Binding-site contacts:
Ligand atom O2 contacts residue GLY52 of chain 2.B at 3.6 Å.
Ligand atom C15 contacts residue ILE51 of chain 2.B at 3.4 Å (hydrophobic).
Ligand atom O15 contacts residue ILE51 of chain 2.B at 4.1 Å.
Ligand atom CL2 contacts residue PRO53 of chain 2.B at 3.7 Å.
Ligand atom CL1 contacts residue TYR125 of chain 2.B at 3.7 Å.
Ligand atom C1 contacts residue TYR125 of chain 2.B at 3.5 Å (hydrophobic).
Ligand atom O15 contacts residue PRO53 of chain 2.B at 3.4 Å.
Ligand atom CL1 contacts residue PRO53 of chain 2.B at 4.1 Å.
Ligand atom N2 contacts residue PRO50 of chain 2.B at 4.1 Å.
Ligand atom CL2 contacts residue TYR125 of chain 2.B at 3.7 Å.
Ligand atom O16 contacts residue GLY52 of chain 2.B at 4.2 Å.
Ligand atom O2 contacts residue PRO50 of chain 2.B at 4.1 Å.
Ligand atom CL1 contacts residue GLY52 of chain 2.B at 3.2 Å.
Ligand atom C12 contacts residue PRO50 of chain 2.B at 3.8 Å (hydrophobic).
Ligand atom CL2 contacts residue ILE121 of chain 2.B at 4.0 Å.
Ligand atom CL2 contacts residue THR98 of chain 2.B at 4.0 Å.
Ligand atom CL1 contacts residue ILE51 of chain 2.B at 4.1 Å.
Ligand atom O9A contacts residue ILE121 of chain 2.B at 3.7 Å.
Ligand atom CL2 contacts residue GLY123 of chain 2.B at 3.6 Å.
Ligand atom CL1 contacts residue PRO50 of chain 2.B at 3.8 Å.
Ligand atom C13 contacts residue ILE51 of chain 2.B at 3.9 Å (hydrophobic).
Ligand atom C13 contacts residue PRO50 of chain 2.B at 3.2 Å (hydrophobic).
Ligand atom O16 contacts residue VAL38 of chain 2.B at 4.0 Å.
Ligand atom C8 contacts residue PRO53 of chain 2.B at 3.9 Å (hydrophobic).
Ligand atom C14 contacts residue PRO50 of chain 2.B at 3.8 Å (hydrophobic).
Ligand atom C1 contacts residue GLY123 of chain 2.B at 4.2 Å.
Ligand atom C14 contacts residue ILE51 of chain 2.B at 3.2 Å (hydrophobic).
Ligand atom CL1 contacts residue ILE124 of chain 2.B at 3.3 Å.
Ligand atom C4 contacts residue PRO50 of chain 2.B at 3.8 Å (hydrophobic).
Ligand atom C2 contacts residue PRO50 of chain 2.B at 3.9 Å (hydrophobic).
Ligand atom CL1 contacts residue GLY123 of chain 2.B at 3.7 Å.
Ligand atom C14 contacts residue GLY52 of chain 2.B at 4.0 Å.
Ligand atom C13 contacts residue GLY52 of chain 2.B at 4.0 Å.
Ligand atom O9B contacts residue PRO53 of chain 2.B at 4.1 Å.
Ligand atom O15 contacts residue GLY52 of chain 2.B at 3.5 Å.
Ligand atom C15 contacts residue GLY52 of chain 2.B at 3.7 Å.
Ligand atom O16 contacts residue ILE51 of chain 2.B at 3.5 Å (h-bond).
Ligand atom C1 contacts residue PRO50 of chain 2.B at 4.2 Å (hydrophobic).
Ligand atom O2 contacts residue PRO53 of chain 2.B at 3.5 Å.
Ligand atom O4 contacts residue PRO50 of chain 2.B at 3.2 Å.

This protein binds this small molecule.
Small molecule (SMILES): O=C(O)CCC(=O)OC[C@@H](NC(=O)C(Cl)Cl)[C@H](O)c1ccc([N+](=O)[O-])cc1

Sequence of chain 2.B:
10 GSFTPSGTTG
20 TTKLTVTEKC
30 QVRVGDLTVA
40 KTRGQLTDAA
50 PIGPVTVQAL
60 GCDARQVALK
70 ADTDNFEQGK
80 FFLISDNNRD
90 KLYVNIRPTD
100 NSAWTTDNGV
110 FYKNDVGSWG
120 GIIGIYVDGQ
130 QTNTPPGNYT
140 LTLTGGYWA